Sequence of chain 1.D:
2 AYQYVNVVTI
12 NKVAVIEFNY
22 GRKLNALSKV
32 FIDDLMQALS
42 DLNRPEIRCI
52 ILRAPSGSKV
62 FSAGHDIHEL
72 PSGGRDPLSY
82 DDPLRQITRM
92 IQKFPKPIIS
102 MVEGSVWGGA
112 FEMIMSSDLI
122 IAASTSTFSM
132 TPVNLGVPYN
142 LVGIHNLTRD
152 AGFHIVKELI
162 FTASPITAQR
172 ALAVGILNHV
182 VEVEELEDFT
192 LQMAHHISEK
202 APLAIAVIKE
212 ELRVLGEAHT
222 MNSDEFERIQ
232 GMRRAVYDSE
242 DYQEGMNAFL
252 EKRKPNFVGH

Binding-site contacts:
Ligand atom N6 contacts residue VAL107 of chain 1.E at 3.1 Å (h-bond).
Ligand atom C5 contacts residue TRP108 of chain 1.E at 2.7 Å (hydrophobic).
Ligand atom C1' contacts residue TRP108 of chain 1.E at 3.7 Å (hydrophobic).
Ligand atom O6 contacts residue PRO166 of chain 1.E at 3.8 Å.
Ligand atom C5 contacts residue PRO166 of chain 1.E at 3.3 Å (hydrophobic).
Ligand atom N6 contacts residue TRP108 of chain 1.E at 3.9 Å.
Ligand atom C6 contacts residue TRP108 of chain 1.E at 3.3 Å (hydrophobic).
Ligand atom N7 contacts residue TRP108 of chain 1.E at 2.6 Å.
Ligand atom C6 contacts residue THR128 of chain 1.E at 3.5 Å.
Ligand atom C8 contacts residue PRO166 of chain 1.E at 3.5 Å (hydrophobic).
Ligand atom C5 contacts residue SER130 of chain 1.E at 3.5 Å.
Ligand atom C2 contacts residue THR128 of chain 1.E at 3.0 Å.
Ligand atom O22 contacts residue SER165 of chain 1.E at 2.7 Å (h-bond).
Ligand atom O12 contacts residue HIS197 of chain 1.D at 3.3 Å.
Ligand atom P1 contacts residue HIS197 of chain 1.D at 3.9 Å.
Ligand atom N6 contacts residue PHE129 of chain 1.E at 3.1 Å.
Ligand atom C2 contacts residue SER106 of chain 1.E at 3.9 Å.
Ligand atom N1 contacts residue THR128 of chain 1.E at 2.4 Å (h-bond).
Ligand atom N9 contacts residue PRO166 of chain 1.E at 3.6 Å.
Ligand atom C8 contacts residue SER130 of chain 1.E at 3.7 Å.
Ligand atom C5' contacts residue PRO166 of chain 1.E at 3.7 Å (hydrophobic).
Ligand atom N1 contacts residue TRP108 of chain 1.E at 3.5 Å.
Ligand atom N9 contacts residue TRP108 of chain 1.E at 2.8 Å.
Ligand atom C6 contacts residue SER130 of chain 1.E at 3.8 Å.
Ligand atom O21 contacts residue PRO166 of chain 1.E at 3.8 Å.
Ligand atom C8 contacts residue TRP108 of chain 1.E at 2.8 Å (hydrophobic).
Ligand atom N6 contacts residue THR128 of chain 1.E at 3.5 Å.
Ligand atom N7 contacts residue PRO166 of chain 1.E at 3.6 Å.
Ligand atom C4 contacts residue PRO166 of chain 1.E at 3.6 Å (hydrophobic).
Ligand atom N3 contacts residue TRP108 of chain 1.E at 3.4 Å.
Ligand atom N1 contacts residue SER106 of chain 1.E at 3.4 Å.
Ligand atom N7 contacts residue SER130 of chain 1.E at 2.7 Å.
Ligand atom N6 contacts residue SER130 of chain 1.E at 3.0 Å (h-bond).
Ligand atom O6 contacts residue HIS197 of chain 1.D at 3.6 Å.
Ligand atom O4' contacts residue PRO166 of chain 1.E at 3.6 Å.
Ligand atom P2 contacts residue SER165 of chain 1.E at 3.3 Å.
Ligand atom C6 contacts residue PRO166 of chain 1.E at 3.6 Å (hydrophobic).
Ligand atom C4 contacts residue TRP108 of chain 1.E at 2.7 Å (hydrophobic).
Ligand atom C2 contacts residue TRP108 of chain 1.E at 3.5 Å (hydrophobic).
Ligand atom O6 contacts residue SER165 of chain 1.E at 2.9 Å (h-bond).

Sequence of chain 1.E:
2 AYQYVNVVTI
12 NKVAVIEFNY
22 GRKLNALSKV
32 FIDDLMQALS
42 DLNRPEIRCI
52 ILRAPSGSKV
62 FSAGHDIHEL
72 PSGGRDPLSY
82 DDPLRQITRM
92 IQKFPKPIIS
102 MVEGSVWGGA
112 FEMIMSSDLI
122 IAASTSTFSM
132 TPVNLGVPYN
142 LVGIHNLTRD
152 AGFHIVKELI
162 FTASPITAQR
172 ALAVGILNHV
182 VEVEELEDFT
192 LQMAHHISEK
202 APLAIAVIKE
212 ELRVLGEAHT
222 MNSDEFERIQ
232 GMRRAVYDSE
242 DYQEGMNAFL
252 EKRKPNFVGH

The small molecule below binds the protein below.
Small molecule (SMILES): C[C@@H](C(=O)NCCNC(=O)CCNC(=O)[C@H](O)C(C)(C)COP(=O)(O)OP(=O)(O)OC[C@H]1O[C@@H](n2cnc3c(N)ncnc32)[C@H](O)[C@@H]1OP(=O)(O)O)S(=O)(=O)O